This protein binds this small molecule.
Small molecule (SMILES): CC(=O)N[C@@H]1[C@@H](O)[C@H](O)[C@@H](CO)O[C@H]1O

Binding-site contacts:
Ligand atom C2 contacts residue GLN1071 of chain 1.B at 4.1 Å.
Ligand atom C1 contacts residue GLN1071 of chain 1.B at 4.0 Å.
Ligand atom O6 contacts residue LEU922 of chain 1.B at 4.5 Å.
Ligand atom C4 contacts residue ASN717 of chain 1.B at 4.2 Å.
Ligand atom C5 contacts residue LEU922 of chain 1.B at 4.4 Å (hydrophobic).
Ligand atom O5 contacts residue GLN1071 of chain 1.B at 4.0 Å.
Ligand atom C5 contacts residue ASN717 of chain 1.B at 3.7 Å.
Ligand atom O7 contacts residue GLN1071 of chain 1.B at 3.2 Å (h-bond).
Ligand atom O5 contacts residue ASN717 of chain 1.B at 2.4 Å (h-bond).
Ligand atom O7 contacts residue ASN717 of chain 1.B at 3.7 Å.
Ligand atom C3 contacts residue ASN717 of chain 1.B at 3.8 Å.
Ligand atom C8 contacts residue ASN717 of chain 1.B at 3.6 Å.
Ligand atom C2 contacts residue ASN717 of chain 1.B at 2.4 Å.
Ligand atom C7 contacts residue ASN717 of chain 1.B at 3.3 Å.
Ligand atom O6 contacts residue GLN926 of chain 1.B at 4.2 Å.
Ligand atom C1 contacts residue ASN717 of chain 1.B at 1.4 Å.
Ligand atom N2 contacts residue ASN717 of chain 1.B at 2.8 Å (h-bond).
Ligand atom C7 contacts residue GLN1071 of chain 1.B at 4.1 Å.

Sequence of chain 1.B:
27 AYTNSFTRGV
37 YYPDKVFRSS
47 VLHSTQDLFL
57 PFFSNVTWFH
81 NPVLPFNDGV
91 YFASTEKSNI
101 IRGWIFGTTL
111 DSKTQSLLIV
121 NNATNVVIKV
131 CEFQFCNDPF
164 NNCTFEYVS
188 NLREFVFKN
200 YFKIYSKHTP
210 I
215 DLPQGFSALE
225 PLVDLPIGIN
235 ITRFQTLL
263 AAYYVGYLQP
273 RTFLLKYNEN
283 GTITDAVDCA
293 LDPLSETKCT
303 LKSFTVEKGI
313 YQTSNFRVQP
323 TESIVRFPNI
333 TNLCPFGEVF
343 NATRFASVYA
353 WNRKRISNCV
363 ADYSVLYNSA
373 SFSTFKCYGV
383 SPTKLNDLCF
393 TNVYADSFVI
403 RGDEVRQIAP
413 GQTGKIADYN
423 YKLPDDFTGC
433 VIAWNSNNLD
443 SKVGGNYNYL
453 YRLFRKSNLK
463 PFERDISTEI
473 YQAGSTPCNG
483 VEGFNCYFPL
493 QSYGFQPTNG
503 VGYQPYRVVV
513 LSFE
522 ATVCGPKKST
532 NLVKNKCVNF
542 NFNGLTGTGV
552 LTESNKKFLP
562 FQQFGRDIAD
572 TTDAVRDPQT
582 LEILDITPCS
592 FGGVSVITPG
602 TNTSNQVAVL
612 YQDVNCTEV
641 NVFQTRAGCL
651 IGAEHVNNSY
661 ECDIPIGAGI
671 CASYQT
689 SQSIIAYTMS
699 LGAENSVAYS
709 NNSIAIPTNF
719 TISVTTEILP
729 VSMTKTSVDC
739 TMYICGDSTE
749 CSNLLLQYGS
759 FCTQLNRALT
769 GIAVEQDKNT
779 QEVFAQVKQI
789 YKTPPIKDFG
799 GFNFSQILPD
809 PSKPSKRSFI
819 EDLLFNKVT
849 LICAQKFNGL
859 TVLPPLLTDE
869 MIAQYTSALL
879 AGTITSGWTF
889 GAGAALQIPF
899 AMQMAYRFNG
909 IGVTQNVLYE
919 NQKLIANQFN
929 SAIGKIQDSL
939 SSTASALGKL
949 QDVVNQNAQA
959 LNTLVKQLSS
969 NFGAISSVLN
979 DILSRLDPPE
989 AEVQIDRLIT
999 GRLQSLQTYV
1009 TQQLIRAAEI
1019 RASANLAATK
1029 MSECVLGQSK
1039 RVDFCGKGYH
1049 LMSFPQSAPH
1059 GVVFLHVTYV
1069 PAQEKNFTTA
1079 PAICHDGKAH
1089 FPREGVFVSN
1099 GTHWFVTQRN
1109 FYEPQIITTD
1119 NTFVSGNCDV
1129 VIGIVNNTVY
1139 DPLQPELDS